Sequence of chain 2.A:
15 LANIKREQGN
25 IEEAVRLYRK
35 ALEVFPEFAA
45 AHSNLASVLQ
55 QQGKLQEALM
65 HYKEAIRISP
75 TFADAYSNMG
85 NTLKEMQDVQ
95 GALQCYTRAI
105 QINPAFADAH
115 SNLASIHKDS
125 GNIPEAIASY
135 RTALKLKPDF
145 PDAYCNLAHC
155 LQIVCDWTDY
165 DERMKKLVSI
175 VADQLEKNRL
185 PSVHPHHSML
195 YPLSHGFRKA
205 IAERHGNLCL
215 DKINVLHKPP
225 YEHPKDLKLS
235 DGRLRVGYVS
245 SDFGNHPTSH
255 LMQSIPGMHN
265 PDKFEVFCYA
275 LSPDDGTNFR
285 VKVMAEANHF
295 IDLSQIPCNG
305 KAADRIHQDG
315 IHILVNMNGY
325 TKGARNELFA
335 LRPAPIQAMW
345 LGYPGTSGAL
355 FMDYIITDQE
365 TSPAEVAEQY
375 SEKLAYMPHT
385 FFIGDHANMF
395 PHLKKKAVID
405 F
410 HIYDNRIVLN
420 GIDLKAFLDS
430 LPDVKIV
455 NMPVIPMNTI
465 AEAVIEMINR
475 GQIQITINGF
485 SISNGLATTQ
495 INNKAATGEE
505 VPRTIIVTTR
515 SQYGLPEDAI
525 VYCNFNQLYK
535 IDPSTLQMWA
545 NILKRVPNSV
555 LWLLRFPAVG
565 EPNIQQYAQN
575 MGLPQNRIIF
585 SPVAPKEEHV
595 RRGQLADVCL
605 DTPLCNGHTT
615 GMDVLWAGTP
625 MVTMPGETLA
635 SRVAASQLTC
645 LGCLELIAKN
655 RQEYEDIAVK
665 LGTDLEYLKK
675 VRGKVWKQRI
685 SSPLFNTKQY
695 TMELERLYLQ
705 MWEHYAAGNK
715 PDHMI

A small-molecule ligand and the protein it binds are described below.
Small molecule (SMILES): O=C(/C=C/CCl)N[C@H]1C(O)O[C@H](CO)[C@@H](O)[C@@H]1O

Sequence of chain 2.B:
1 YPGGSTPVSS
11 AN

Binding-site contacts:
Ligand atom O6 contacts residue SER9 of chain 2.B at 3.7 Å.
Ligand atom O14 contacts residue HIS190 of chain 2.A at 2.8 Å (h-bond).
Ligand atom N2 contacts residue HIS612 of chain 2.A at 3.4 Å (h-bond).
Ligand atom C3 contacts residue UDP1 of chain 2.C at 3.5 Å.
Ligand atom C2 contacts residue SER9 of chain 2.B at 2.8 Å.
Ligand atom O5 contacts residue UDP1 of chain 2.C at 3.3 Å (h-bond).
Ligand atom O14 contacts residue SER9 of chain 2.B at 3.5 Å.
Ligand atom C1 contacts residue SER9 of chain 2.B at 1.4 Å.
Ligand atom N2 contacts residue SER9 of chain 2.B at 3.7 Å.
Ligand atom C6 contacts residue THR252 of chain 2.A at 3.6 Å.
Ligand atom O3 contacts residue PRO348 of chain 2.A at 3.6 Å.
Ligand atom C1 contacts residue UDP1 of chain 2.C at 2.8 Å.
Ligand atom O6 contacts residue THR252 of chain 2.A at 2.7 Å (h-bond).
Ligand atom O5 contacts residue PRO251 of chain 2.A at 3.6 Å.
Ligand atom C11 contacts residue HIS190 of chain 2.A at 3.4 Å.
Ligand atom O4 contacts residue PHE386 of chain 2.A at 3.4 Å.
Ligand atom C3 contacts residue HIS612 of chain 2.A at 3.4 Å.
Ligand atom O4 contacts residue LEU345 of chain 2.A at 2.7 Å (h-bond).
Ligand atom C5 contacts residue SER9 of chain 2.B at 3.3 Å.
Ligand atom C12 contacts residue MET193 of chain 2.A at 3.6 Å (hydrophobic).
Ligand atom O14 contacts residue PRO348 of chain 2.A at 3.6 Å.
Ligand atom CL13 contacts residue TYR533 of chain 2.A at 3.7 Å.
Ligand atom C12 contacts residue TYR533 of chain 2.A at 3.1 Å (hydrophobic).
Ligand atom C10 contacts residue CYS609 of chain 2.A at 3.6 Å (hydrophobic).
Ligand atom C2 contacts residue UDP1 of chain 2.C at 3.6 Å.
Ligand atom O5 contacts residue SER9 of chain 2.B at 2.1 Å (h-bond).
Ligand atom N2 contacts residue UDP1 of chain 2.C at 2.8 Å (h-bond).
Ligand atom C4 contacts residue LEU345 of chain 2.A at 3.5 Å (hydrophobic).
Ligand atom C5 contacts residue UDP1 of chain 2.C at 3.7 Å.
Ligand atom O5 contacts residue THR613 of chain 2.A at 3.5 Å (h-bond).
Ligand atom C4 contacts residue GLY346 of chain 2.A at 3.8 Å.
Ligand atom O3 contacts residue HIS612 of chain 2.A at 2.8 Å (h-bond).
Ligand atom C12 contacts residue CYS609 of chain 2.A at 3.6 Å (hydrophobic).
Ligand atom C5 contacts residue THR613 of chain 2.A at 3.3 Å.
Ligand atom CL13 contacts residue HIS190 of chain 2.A at 3.0 Å.
Ligand atom C09 contacts residue UDP1 of chain 2.C at 3.5 Å.
Ligand atom C6 contacts residue LEU255 of chain 2.A at 3.6 Å (hydrophobic).
Ligand atom C11 contacts residue TYR533 of chain 2.A at 3.2 Å (hydrophobic).
Ligand atom O6 contacts residue GLY346 of chain 2.A at 3.6 Å.
Ligand atom C10 contacts residue TYR533 of chain 2.A at 3.1 Å (hydrophobic).